Sequence of chain 1.A:
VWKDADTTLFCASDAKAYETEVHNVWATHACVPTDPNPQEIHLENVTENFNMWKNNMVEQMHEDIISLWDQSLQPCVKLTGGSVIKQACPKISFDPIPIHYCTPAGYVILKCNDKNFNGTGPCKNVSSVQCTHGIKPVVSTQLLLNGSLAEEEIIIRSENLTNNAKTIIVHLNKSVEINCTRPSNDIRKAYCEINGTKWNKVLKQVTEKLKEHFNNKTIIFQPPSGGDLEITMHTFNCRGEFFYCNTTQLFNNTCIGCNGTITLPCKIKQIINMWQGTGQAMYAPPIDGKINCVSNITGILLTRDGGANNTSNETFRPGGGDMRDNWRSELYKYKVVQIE

Binding-site contacts:
Ligand atom C8 contacts residue ASN224 of chain 1.A at 4.0 Å.
Ligand atom C1 contacts residue ASN225 of chain 1.A at 1.4 Å.
Ligand atom C5 contacts residue ASN225 of chain 1.A at 3.6 Å.
Ligand atom C7 contacts residue ASN224 of chain 1.A at 4.3 Å.
Ligand atom C4 contacts residue ASN225 of chain 1.A at 4.1 Å.
Ligand atom C2 contacts residue ASN225 of chain 1.A at 2.4 Å.
Ligand atom N2 contacts residue ASN225 of chain 1.A at 3.0 Å (h-bond).
Ligand atom C7 contacts residue ASN225 of chain 1.A at 3.0 Å.
Ligand atom C8 contacts residue ASN225 of chain 1.A at 4.4 Å.
Ligand atom O5 contacts residue ASN225 of chain 1.A at 2.3 Å (h-bond).
Ligand atom O7 contacts residue ASN224 of chain 1.A at 3.5 Å.
Ligand atom O7 contacts residue ASN225 of chain 1.A at 2.5 Å (h-bond).
Ligand atom C3 contacts residue ASN225 of chain 1.A at 3.7 Å.

This small molecule binds to this protein.
Small molecule (SMILES): CC(=O)N[C@@H]1[C@@H](O)[C@H](O)[C@@H](CO)O[C@H]1O